Sequence of chain 1.A:
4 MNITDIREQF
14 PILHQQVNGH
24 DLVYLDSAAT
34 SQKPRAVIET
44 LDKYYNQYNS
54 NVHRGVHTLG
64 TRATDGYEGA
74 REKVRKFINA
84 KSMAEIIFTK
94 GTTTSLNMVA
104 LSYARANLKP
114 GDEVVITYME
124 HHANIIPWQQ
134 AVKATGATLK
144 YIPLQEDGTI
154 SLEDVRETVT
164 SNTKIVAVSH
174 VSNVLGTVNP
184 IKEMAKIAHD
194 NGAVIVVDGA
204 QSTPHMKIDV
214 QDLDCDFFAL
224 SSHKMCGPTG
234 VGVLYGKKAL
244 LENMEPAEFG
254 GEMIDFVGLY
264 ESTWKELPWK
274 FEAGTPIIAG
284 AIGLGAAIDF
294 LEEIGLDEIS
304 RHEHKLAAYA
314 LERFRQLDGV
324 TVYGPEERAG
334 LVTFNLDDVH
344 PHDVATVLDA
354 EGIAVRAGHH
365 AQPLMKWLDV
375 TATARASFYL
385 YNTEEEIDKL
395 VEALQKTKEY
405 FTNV

Sequence of chain 2.A:
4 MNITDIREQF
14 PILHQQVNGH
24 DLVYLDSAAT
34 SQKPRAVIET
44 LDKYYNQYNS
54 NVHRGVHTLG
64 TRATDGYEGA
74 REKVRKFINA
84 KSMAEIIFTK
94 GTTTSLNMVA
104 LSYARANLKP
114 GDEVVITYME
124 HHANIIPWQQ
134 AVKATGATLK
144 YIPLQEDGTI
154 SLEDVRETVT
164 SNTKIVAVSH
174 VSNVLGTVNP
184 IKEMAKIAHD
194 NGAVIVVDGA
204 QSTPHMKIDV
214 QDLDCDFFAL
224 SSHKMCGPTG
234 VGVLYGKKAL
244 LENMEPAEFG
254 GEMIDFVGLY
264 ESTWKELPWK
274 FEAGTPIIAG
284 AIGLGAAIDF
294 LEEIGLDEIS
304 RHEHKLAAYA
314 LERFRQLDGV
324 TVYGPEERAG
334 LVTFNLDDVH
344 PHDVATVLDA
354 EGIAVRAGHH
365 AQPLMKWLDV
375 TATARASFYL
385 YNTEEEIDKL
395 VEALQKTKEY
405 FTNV

The protein below binds the small molecule below.
Small molecule (SMILES): Cc1ncc(COP(=O)(O)O)c(CN[C@@H](CS)C(=O)O)c1O

Binding-site contacts:
Ligand atom C4A contacts residue LYS227 of chain 2.A at 2.9 Å.
Ligand atom O contacts residue ALA31 of chain 2.A at 3.3 Å (h-bond).
Ligand atom C3 contacts residue LYS227 of chain 2.A at 3.5 Å.
Ligand atom C5M contacts residue HIS124 of chain 2.A at 3.6 Å.
Ligand atom N1 contacts residue ASP201 of chain 2.A at 2.7 Å (salt-bridge).
Ligand atom O contacts residue ALA32 of chain 2.A at 3.2 Å.
Ligand atom C4 contacts residue HIS124 of chain 2.A at 3.3 Å.
Ligand atom SG contacts residue ARG57 of chain 1.A at 3.1 Å (salt-bridge).
Ligand atom OP3 contacts residue THR96 of chain 2.A at 2.6 Å (h-bond).
Ligand atom C4 contacts residue LYS227 of chain 2.A at 3.1 Å.
Ligand atom O3 contacts residue ASN176 of chain 2.A at 3.0 Å.
Ligand atom CB contacts residue ARG57 of chain 1.A at 3.6 Å.
Ligand atom O contacts residue ARG359 of chain 2.A at 2.7 Å (salt-bridge).
Ligand atom N1 contacts residue HIS124 of chain 2.A at 3.5 Å.
Ligand atom O contacts residue ARG379 of chain 2.A at 3.0 Å (salt-bridge).
Ligand atom OXT contacts residue ALA31 of chain 2.A at 3.4 Å (h-bond).
Ligand atom C2A contacts residue ASP201 of chain 2.A at 3.6 Å.
Ligand atom OP1 contacts residue HIS226 of chain 2.A at 2.9 Å (h-bond).
Ligand atom C contacts residue ARG359 of chain 2.A at 3.2 Å.
Ligand atom C2 contacts residue ALA203 of chain 2.A at 3.6 Å (hydrophobic).
Ligand atom O3 contacts residue GLN204 of chain 2.A at 2.8 Å (h-bond).
Ligand atom OXT contacts residue ARG379 of chain 2.A at 3.1 Å (salt-bridge).
Ligand atom SG contacts residue HIS124 of chain 2.A at 3.3 Å (h-bond).
Ligand atom OP4 contacts residue THR95 of chain 2.A at 3.6 Å.
Ligand atom C contacts residue ALA31 of chain 2.A at 3.2 Å (hydrophobic).
Ligand atom N contacts residue HIS124 of chain 2.A at 2.7 Å (h-bond).
Ligand atom C6 contacts residue ASP201 of chain 2.A at 3.5 Å.
Ligand atom C2 contacts residue ASP201 of chain 2.A at 3.5 Å.
Ligand atom SG contacts residue ARG359 of chain 2.A at 3.4 Å (salt-bridge).
Ligand atom C4A contacts residue HIS124 of chain 2.A at 3.6 Å.
Ligand atom P contacts residue SER224 of chain 2.A at 3.6 Å.
Ligand atom OXT contacts residue ASN176 of chain 2.A at 3.0 Å (h-bond).
Ligand atom OP2 contacts residue THR278 of chain 1.A at 2.6 Å (h-bond).
Ligand atom C5 contacts residue HIS124 of chain 2.A at 3.6 Å.
Ligand atom N1 contacts residue ALA203 of chain 2.A at 3.5 Å.
Ligand atom P contacts residue THR96 of chain 2.A at 3.6 Å.
Ligand atom SG contacts residue CSS364 of chain 2.A at 3.4 Å (h-bond).
Ligand atom OP1 contacts residue SER224 of chain 2.A at 2.5 Å (h-bond).
Ligand atom C3 contacts residue HIS124 of chain 2.A at 3.5 Å.
Ligand atom CB contacts residue ARG359 of chain 2.A at 3.4 Å.